Sequence of chain 1.D:
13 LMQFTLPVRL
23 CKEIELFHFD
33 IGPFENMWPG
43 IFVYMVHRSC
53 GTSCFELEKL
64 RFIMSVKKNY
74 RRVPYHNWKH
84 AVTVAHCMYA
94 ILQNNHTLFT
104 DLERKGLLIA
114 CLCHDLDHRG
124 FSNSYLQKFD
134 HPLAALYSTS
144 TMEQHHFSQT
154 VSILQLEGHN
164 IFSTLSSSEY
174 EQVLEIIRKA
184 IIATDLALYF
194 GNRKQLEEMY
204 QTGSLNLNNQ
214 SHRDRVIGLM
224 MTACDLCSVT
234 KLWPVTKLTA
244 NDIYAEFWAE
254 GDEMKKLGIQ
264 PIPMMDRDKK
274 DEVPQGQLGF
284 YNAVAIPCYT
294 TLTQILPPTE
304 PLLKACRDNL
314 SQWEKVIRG

Binding-site contacts:
Ligand atom C13 contacts residue GLY279 of chain 1.D at 3.7 Å.
Ligand atom C21 contacts residue GLU275 of chain 1.D at 3.5 Å.
Ligand atom C5 contacts residue GLN280 of chain 1.D at 3.7 Å.
Ligand atom C12 contacts residue MET267 of chain 1.D at 3.6 Å (hydrophobic).
Ligand atom C5 contacts residue ILE246 of chain 1.D at 3.7 Å (hydrophobic).
Ligand atom N9 contacts residue PHE250 of chain 1.D at 3.6 Å.
Ligand atom C10 contacts residue PHE283 of chain 1.D at 3.8 Å (hydrophobic).
Ligand atom C13 contacts residue PHE283 of chain 1.D at 3.6 Å (hydrophobic).
Ligand atom N9 contacts residue PHE283 of chain 1.D at 3.5 Å.
Ligand atom C13 contacts residue TYR247 of chain 1.D at 3.2 Å (hydrophobic).
Ligand atom C23 contacts residue GLU275 of chain 1.D at 3.5 Å.
Ligand atom C20 contacts residue MET267 of chain 1.D at 3.6 Å (hydrophobic).
Ligand atom C3 contacts residue PHE283 of chain 1.D at 3.3 Å (hydrophobic).
Ligand atom N15 contacts residue MET267 of chain 1.D at 3.7 Å.
Ligand atom C23 contacts residue PRO266 of chain 1.D at 3.7 Å (hydrophobic).
Ligand atom C13 contacts residue GLN280 of chain 1.D at 3.4 Å.
Ligand atom C2 contacts residue LEU229 of chain 1.D at 3.3 Å (hydrophobic).
Ligand atom C22 contacts residue GLU275 of chain 1.D at 3.6 Å.
Ligand atom C12 contacts residue TYR247 of chain 1.D at 3.7 Å (hydrophobic).
Ligand atom N11 contacts residue GLN280 of chain 1.D at 3.2 Å (h-bond).
Ligand atom N8 contacts residue PHE283 of chain 1.D at 3.4 Å.
Ligand atom C22 contacts residue LYS272 of chain 1.D at 3.4 Å.
Ligand atom C17 contacts residue TYR247 of chain 1.D at 3.6 Å (hydrophobic).
Ligand atom C10 contacts residue PHE250 of chain 1.D at 3.7 Å (hydrophobic).
Ligand atom C14 contacts residue GLY279 of chain 1.D at 3.5 Å.
Ligand atom C5 contacts residue VAL232 of chain 1.D at 3.7 Å (hydrophobic).
Ligand atom N18 contacts residue GLY279 of chain 1.D at 3.4 Å.
Ligand atom N18 contacts residue TYR247 of chain 1.D at 2.4 Å (h-bond).
Ligand atom C7 contacts residue PHE283 of chain 1.D at 3.6 Å (hydrophobic).
Ligand atom C17 contacts residue MET267 of chain 1.D at 3.8 Å (hydrophobic).
Ligand atom C16 contacts residue GLY279 of chain 1.D at 3.8 Å.
Ligand atom C4 contacts residue ILE246 of chain 1.D at 3.8 Å (hydrophobic).
Ligand atom C2 contacts residue PHE283 of chain 1.D at 3.6 Å (hydrophobic).
Ligand atom C17 contacts residue GLY279 of chain 1.D at 3.4 Å.
Ligand atom C14 contacts residue TYR247 of chain 1.D at 3.1 Å (hydrophobic).
Ligand atom C16 contacts residue MET267 of chain 1.D at 3.6 Å (hydrophobic).
Ligand atom N1 contacts residue PHE283 of chain 1.D at 3.8 Å.
Ligand atom C21 contacts residue VAL276 of chain 1.D at 3.4 Å (hydrophobic).
Ligand atom C4 contacts residue PHE283 of chain 1.D at 3.5 Å (hydrophobic).
Ligand atom C12 contacts residue PHE250 of chain 1.D at 3.8 Å (hydrophobic).

The protein below binds the small molecule below.
Small molecule (SMILES): Cc1ncc(C)n2nc(CCc3nc(C4CCCC4)cn3C)nc12